Sequence of chain 1.D:
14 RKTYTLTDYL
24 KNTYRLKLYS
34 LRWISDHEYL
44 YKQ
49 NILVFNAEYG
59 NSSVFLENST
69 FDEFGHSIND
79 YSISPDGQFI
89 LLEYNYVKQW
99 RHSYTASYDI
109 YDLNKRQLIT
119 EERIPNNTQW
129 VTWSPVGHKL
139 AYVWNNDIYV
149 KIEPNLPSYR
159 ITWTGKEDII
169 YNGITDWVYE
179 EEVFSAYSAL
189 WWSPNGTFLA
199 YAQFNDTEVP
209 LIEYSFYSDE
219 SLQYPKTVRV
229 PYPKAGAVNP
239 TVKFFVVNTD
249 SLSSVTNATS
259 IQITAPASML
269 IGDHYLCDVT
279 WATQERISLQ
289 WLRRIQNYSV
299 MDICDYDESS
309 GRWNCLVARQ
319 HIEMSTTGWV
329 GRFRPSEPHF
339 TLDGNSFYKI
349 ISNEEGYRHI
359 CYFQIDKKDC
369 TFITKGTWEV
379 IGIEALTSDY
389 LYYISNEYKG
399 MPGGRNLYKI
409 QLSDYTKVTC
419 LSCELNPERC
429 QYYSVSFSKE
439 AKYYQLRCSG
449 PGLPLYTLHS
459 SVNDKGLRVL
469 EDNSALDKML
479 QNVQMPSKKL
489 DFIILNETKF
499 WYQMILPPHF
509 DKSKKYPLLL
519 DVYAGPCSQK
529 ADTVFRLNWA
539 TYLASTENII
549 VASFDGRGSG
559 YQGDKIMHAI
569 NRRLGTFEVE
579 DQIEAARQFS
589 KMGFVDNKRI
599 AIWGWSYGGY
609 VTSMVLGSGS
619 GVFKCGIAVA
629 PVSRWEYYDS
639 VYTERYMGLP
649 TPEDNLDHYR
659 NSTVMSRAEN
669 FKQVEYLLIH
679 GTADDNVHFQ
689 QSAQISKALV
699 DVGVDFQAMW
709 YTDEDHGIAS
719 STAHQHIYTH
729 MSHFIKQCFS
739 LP

This protein binds this small molecule.
Small molecule (SMILES): CC(=O)N[C@@H]1[C@@H](O)[C@H](O)[C@@H](CO)O[C@H]1O

Binding-site contacts:
Ligand atom N2 contacts residue ASN193 of chain 1.D at 2.8 Å (h-bond).
Ligand atom C4 contacts residue ASN193 of chain 1.D at 4.2 Å.
Ligand atom O5 contacts residue ASN193 of chain 1.D at 2.4 Å (h-bond).
Ligand atom C1 contacts residue ASN193 of chain 1.D at 1.4 Å.
Ligand atom C7 contacts residue ASN193 of chain 1.D at 3.3 Å.
Ligand atom C1 contacts residue THR195 of chain 1.D at 3.2 Å.
Ligand atom C3 contacts residue ASN193 of chain 1.D at 3.8 Å.
Ligand atom C2 contacts residue ASN193 of chain 1.D at 2.4 Å.
Ligand atom O5 contacts residue GLN282 of chain 1.D at 3.5 Å.
Ligand atom O6 contacts residue GLN282 of chain 1.D at 3.7 Å.
Ligand atom C5 contacts residue GLN282 of chain 1.D at 4.3 Å.
Ligand atom C5 contacts residue ASN193 of chain 1.D at 3.7 Å.
Ligand atom O7 contacts residue ASN193 of chain 1.D at 3.5 Å (h-bond).
Ligand atom C6 contacts residue GLU283 of chain 1.D at 3.4 Å.
Ligand atom O6 contacts residue GLU283 of chain 1.D at 2.7 Å (salt-bridge).
Ligand atom N2 contacts residue THR195 of chain 1.D at 4.2 Å.
Ligand atom C2 contacts residue THR195 of chain 1.D at 4.1 Å.
Ligand atom C5 contacts residue THR195 of chain 1.D at 3.6 Å.
Ligand atom O5 contacts residue THR195 of chain 1.D at 3.6 Å (h-bond).
Ligand atom C6 contacts residue GLN282 of chain 1.D at 4.0 Å.
Ligand atom C3 contacts residue THR195 of chain 1.D at 4.4 Å.
Ligand atom C1 contacts residue GLN282 of chain 1.D at 4.3 Å.
Ligand atom C8 contacts residue ASN193 of chain 1.D at 4.4 Å.